Sequence of chain 1.E:
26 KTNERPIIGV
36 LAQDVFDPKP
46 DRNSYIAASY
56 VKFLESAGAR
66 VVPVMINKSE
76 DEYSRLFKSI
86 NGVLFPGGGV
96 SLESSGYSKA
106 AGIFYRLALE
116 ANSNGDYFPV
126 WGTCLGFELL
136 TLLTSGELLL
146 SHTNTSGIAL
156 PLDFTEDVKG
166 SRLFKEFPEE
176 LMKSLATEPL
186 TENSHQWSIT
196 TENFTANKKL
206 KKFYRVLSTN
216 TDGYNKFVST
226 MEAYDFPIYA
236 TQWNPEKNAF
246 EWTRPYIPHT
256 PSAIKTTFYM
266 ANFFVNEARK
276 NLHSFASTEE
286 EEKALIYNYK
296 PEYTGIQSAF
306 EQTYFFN

The protein below binds the small molecule below.
Small molecule (SMILES): N[C@H](CCC(=O)O)C(=O)O

Binding-site contacts:
Ligand atom CD contacts residue DGL1 of chain 1.L at 1.4 Å.
Ligand atom C contacts residue MTX1 of chain 1.J at 3.6 Å.
Ligand atom O contacts residue SER189 of chain 1.E at 2.9 Å (h-bond).
Ligand atom OXT contacts residue ASN239 of chain 1.E at 3.6 Å.
Ligand atom N contacts residue CYS129 of chain 1.E at 3.9 Å.
Ligand atom CA contacts residue MTX1 of chain 1.J at 2.5 Å.
Ligand atom OE1 contacts residue DGL1 of chain 1.L at 2.3 Å (h-bond).
Ligand atom CD contacts residue PHE305 of chain 1.E at 4.1 Å (hydrophobic).
Ligand atom OXT contacts residue GLY93 of chain 1.E at 4.5 Å.
Ligand atom OE1 contacts residue GLY93 of chain 1.E at 4.0 Å.
Ligand atom OXT contacts residue PHE305 of chain 1.E at 4.2 Å.
Ligand atom C contacts residue SER189 of chain 1.E at 3.7 Å.
Ligand atom OE1 contacts residue GLY94 of chain 1.E at 3.9 Å.
Ligand atom N contacts residue MTX1 of chain 1.J at 1.3 Å.
Ligand atom OXT contacts residue LYS242 of chain 1.E at 3.3 Å (salt-bridge).
Ligand atom CG contacts residue PHE305 of chain 1.E at 4.1 Å (hydrophobic).
Ligand atom O contacts residue LYS242 of chain 1.E at 3.5 Å (salt-bridge).
Ligand atom N contacts residue SER189 of chain 1.E at 4.3 Å.
Ligand atom N contacts residue GLY93 of chain 1.E at 3.2 Å (h-bond).
Ligand atom CB contacts residue DGL1 of chain 1.L at 3.8 Å.
Ligand atom OXT contacts residue MTX1 of chain 1.J at 3.9 Å.
Ligand atom OXT contacts residue TYR55 of chain 1.E at 4.2 Å.
Ligand atom CB contacts residue GLY93 of chain 1.E at 3.8 Å.
Ligand atom CA contacts residue GLY93 of chain 1.E at 4.2 Å.
Ligand atom N contacts residue GLY92 of chain 1.E at 4.0 Å.
Ligand atom CA contacts residue SER189 of chain 1.E at 3.9 Å.
Ligand atom OE1 contacts residue TYR50 of chain 1.E at 4.0 Å.
Ligand atom C contacts residue LYS242 of chain 1.E at 3.8 Å.
Ligand atom C contacts residue ASN239 of chain 1.E at 4.3 Å.
Ligand atom OXT contacts residue SER189 of chain 1.E at 4.5 Å.
Ligand atom CB contacts residue MTX1 of chain 1.J at 3.4 Å.
Ligand atom CG contacts residue DGL1 of chain 1.L at 2.4 Å.